Sequence of chain 1.B:
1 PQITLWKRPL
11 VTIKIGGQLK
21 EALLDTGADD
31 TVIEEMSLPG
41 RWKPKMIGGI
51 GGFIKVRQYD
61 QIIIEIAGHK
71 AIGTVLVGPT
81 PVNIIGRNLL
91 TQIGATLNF

Sequence of chain 1.A:
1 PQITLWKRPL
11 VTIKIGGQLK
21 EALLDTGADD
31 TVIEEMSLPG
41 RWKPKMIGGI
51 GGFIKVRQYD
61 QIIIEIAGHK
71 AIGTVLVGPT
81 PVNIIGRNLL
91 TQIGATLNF

Binding-site contacts:
Ligand atom O28 contacts residue ASP29 of chain 1.A at 3.0 Å (salt-bridge).
Ligand atom C16 contacts residue ASP25 of chain 1.B at 3.1 Å.
Ligand atom C3 contacts residue ALA28 of chain 1.B at 3.6 Å (hydrophobic).
Ligand atom C5 contacts residue ILE50 of chain 1.A at 3.3 Å (hydrophobic).
Ligand atom C42 contacts residue ASP29 of chain 1.A at 3.5 Å.
Ligand atom C27 contacts residue ASP30 of chain 1.A at 3.6 Å.
Ligand atom O9 contacts residue ILE50 of chain 1.A at 3.0 Å.
Ligand atom O10 contacts residue GLY48 of chain 1.B at 3.6 Å.
Ligand atom C43 contacts residue GLY48 of chain 1.A at 2.8 Å.
Ligand atom O9 contacts residue ILE84 of chain 1.B at 3.4 Å.
Ligand atom C36 contacts residue ILE50 of chain 1.A at 3.6 Å (hydrophobic).
Ligand atom O18 contacts residue ASP25 of chain 1.A at 2.9 Å (salt-bridge).
Ligand atom C36 contacts residue GLY49 of chain 1.A at 3.5 Å.
Ligand atom O18 contacts residue GLY27 of chain 1.A at 3.5 Å.
Ligand atom C34 contacts residue VAL82 of chain 1.B at 3.3 Å (hydrophobic).
Ligand atom O10 contacts residue ILE50 of chain 1.A at 3.4 Å.
Ligand atom C35 contacts residue VAL82 of chain 1.B at 3.4 Å (hydrophobic).
Ligand atom O39 contacts residue ASP30 of chain 1.B at 3.2 Å.
Ligand atom C33 contacts residue VAL82 of chain 1.B at 3.5 Å (hydrophobic).
Ligand atom C35 contacts residue PRO81 of chain 1.B at 3.4 Å (hydrophobic).
Ligand atom C17 contacts residue ASP25 of chain 1.A at 3.5 Å.
Ligand atom O10 contacts residue GLY49 of chain 1.B at 2.8 Å.
Ligand atom C32 contacts residue ASP25 of chain 1.B at 3.2 Å.
Ligand atom O18 contacts residue ASP25 of chain 1.B at 2.4 Å (salt-bridge).
Ligand atom O26 contacts residue ASP30 of chain 1.A at 3.4 Å (salt-bridge).
Ligand atom C7 contacts residue GLY48 of chain 1.B at 3.1 Å.
Ligand atom C4 contacts residue ALA28 of chain 1.B at 3.5 Å (hydrophobic).
Ligand atom N20 contacts residue GLY27 of chain 1.A at 3.2 Å (h-bond).
Ligand atom O26 contacts residue ASP29 of chain 1.A at 3.4 Å (salt-bridge).
Ligand atom C12 contacts residue GLY27 of chain 1.B at 3.5 Å.
Ligand atom C30 contacts residue GLY48 of chain 1.A at 2.8 Å.
Ligand atom O41 contacts residue ASP29 of chain 1.A at 3.5 Å (salt-bridge).
Ligand atom C31 contacts residue GLY48 of chain 1.A at 3.2 Å.
Ligand atom C6 contacts residue GLY48 of chain 1.B at 2.8 Å.
Ligand atom C4 contacts residue ILE50 of chain 1.A at 3.5 Å (hydrophobic).
Ligand atom C17 contacts residue ASP25 of chain 1.B at 3.1 Å.
Ligand atom C3 contacts residue ASP30 of chain 1.B at 3.4 Å.
Ligand atom C42 contacts residue ARG8 of chain 1.B at 3.6 Å.
Ligand atom S8 contacts residue ILE50 of chain 1.A at 3.5 Å.
Ligand atom C36 contacts residue PRO81 of chain 1.B at 3.3 Å (hydrophobic).

A protein and the small-molecule ligand that binds it are described below.
Small molecule (SMILES): COc1ccc(S(=O)(=O)N(CC(C)C)C[C@@H](O)[C@H](Cc2ccccc2)NC(=O)O[C@H]2CO[C@H]3O[C@@H]4OCC[C@@H]4[C@H]32)cc1